A small-molecule ligand and the protein it binds are described below.
Small molecule (SMILES): N[C@@H](Cc1ccccc1)C(=O)NCC=O

Binding-site contacts:
Ligand atom CG contacts residue PHE496 of chain 7.PA at 4.0 Å (hydrophobic).
Ligand atom CE1 contacts residue PRO438 of chain 7.PA at 3.8 Å (hydrophobic).
Ligand atom CD2 contacts residue ARG442 of chain 7.PA at 3.5 Å.
Ligand atom CD1 contacts residue ILE434 of chain 7.PA at 4.1 Å (hydrophobic).
Ligand atom CE2 contacts residue PRO438 of chain 7.PA at 3.7 Å (hydrophobic).
Ligand atom CA contacts residue ARG442 of chain 7.PA at 3.6 Å.
Ligand atom CD1 contacts residue ASN492 of chain 7.PA at 3.9 Å.
Ligand atom CE1 contacts residue PHE496 of chain 7.PA at 3.6 Å (hydrophobic).
Ligand atom CG contacts residue GLY495 of chain 7.PA at 4.4 Å.
Ligand atom N contacts residue SER491 of chain 7.PA at 4.1 Å.
Ligand atom O contacts residue PRO438 of chain 7.PA at 4.0 Å.
Ligand atom CB contacts residue GLY495 of chain 7.PA at 3.9 Å.
Ligand atom CD1 contacts residue PHE496 of chain 7.PA at 3.7 Å (hydrophobic).
Ligand atom N contacts residue ARG442 of chain 7.PA at 4.2 Å.
Ligand atom CB contacts residue PHE496 of chain 7.PA at 3.9 Å (hydrophobic).
Ligand atom CZ contacts residue PHE496 of chain 7.PA at 3.9 Å (hydrophobic).
Ligand atom O contacts residue ARG442 of chain 7.PA at 4.3 Å.
Ligand atom CA contacts residue ASN492 of chain 7.PA at 3.3 Å.
Ligand atom CZ contacts residue PRO438 of chain 7.PA at 3.4 Å (hydrophobic).
Ligand atom C contacts residue ASN492 of chain 7.PA at 4.0 Å.
Ligand atom N contacts residue ASN492 of chain 7.PA at 3.3 Å (h-bond).
Ligand atom CG contacts residue ASN492 of chain 7.PA at 4.3 Å.
Ligand atom C contacts residue ARG442 of chain 7.PA at 4.4 Å.
Ligand atom CB contacts residue ASN492 of chain 7.PA at 3.8 Å.
Ligand atom O contacts residue ASN492 of chain 7.PA at 4.2 Å.
Ligand atom CE2 contacts residue ARG442 of chain 7.PA at 3.6 Å.
Ligand atom CD2 contacts residue PRO438 of chain 7.PA at 4.4 Å (hydrophobic).
Ligand atom CE1 contacts residue ILE434 of chain 7.PA at 3.9 Å (hydrophobic).
Ligand atom CD1 contacts residue PRO438 of chain 7.PA at 4.4 Å (hydrophobic).

Sequence of chain 7.PA:
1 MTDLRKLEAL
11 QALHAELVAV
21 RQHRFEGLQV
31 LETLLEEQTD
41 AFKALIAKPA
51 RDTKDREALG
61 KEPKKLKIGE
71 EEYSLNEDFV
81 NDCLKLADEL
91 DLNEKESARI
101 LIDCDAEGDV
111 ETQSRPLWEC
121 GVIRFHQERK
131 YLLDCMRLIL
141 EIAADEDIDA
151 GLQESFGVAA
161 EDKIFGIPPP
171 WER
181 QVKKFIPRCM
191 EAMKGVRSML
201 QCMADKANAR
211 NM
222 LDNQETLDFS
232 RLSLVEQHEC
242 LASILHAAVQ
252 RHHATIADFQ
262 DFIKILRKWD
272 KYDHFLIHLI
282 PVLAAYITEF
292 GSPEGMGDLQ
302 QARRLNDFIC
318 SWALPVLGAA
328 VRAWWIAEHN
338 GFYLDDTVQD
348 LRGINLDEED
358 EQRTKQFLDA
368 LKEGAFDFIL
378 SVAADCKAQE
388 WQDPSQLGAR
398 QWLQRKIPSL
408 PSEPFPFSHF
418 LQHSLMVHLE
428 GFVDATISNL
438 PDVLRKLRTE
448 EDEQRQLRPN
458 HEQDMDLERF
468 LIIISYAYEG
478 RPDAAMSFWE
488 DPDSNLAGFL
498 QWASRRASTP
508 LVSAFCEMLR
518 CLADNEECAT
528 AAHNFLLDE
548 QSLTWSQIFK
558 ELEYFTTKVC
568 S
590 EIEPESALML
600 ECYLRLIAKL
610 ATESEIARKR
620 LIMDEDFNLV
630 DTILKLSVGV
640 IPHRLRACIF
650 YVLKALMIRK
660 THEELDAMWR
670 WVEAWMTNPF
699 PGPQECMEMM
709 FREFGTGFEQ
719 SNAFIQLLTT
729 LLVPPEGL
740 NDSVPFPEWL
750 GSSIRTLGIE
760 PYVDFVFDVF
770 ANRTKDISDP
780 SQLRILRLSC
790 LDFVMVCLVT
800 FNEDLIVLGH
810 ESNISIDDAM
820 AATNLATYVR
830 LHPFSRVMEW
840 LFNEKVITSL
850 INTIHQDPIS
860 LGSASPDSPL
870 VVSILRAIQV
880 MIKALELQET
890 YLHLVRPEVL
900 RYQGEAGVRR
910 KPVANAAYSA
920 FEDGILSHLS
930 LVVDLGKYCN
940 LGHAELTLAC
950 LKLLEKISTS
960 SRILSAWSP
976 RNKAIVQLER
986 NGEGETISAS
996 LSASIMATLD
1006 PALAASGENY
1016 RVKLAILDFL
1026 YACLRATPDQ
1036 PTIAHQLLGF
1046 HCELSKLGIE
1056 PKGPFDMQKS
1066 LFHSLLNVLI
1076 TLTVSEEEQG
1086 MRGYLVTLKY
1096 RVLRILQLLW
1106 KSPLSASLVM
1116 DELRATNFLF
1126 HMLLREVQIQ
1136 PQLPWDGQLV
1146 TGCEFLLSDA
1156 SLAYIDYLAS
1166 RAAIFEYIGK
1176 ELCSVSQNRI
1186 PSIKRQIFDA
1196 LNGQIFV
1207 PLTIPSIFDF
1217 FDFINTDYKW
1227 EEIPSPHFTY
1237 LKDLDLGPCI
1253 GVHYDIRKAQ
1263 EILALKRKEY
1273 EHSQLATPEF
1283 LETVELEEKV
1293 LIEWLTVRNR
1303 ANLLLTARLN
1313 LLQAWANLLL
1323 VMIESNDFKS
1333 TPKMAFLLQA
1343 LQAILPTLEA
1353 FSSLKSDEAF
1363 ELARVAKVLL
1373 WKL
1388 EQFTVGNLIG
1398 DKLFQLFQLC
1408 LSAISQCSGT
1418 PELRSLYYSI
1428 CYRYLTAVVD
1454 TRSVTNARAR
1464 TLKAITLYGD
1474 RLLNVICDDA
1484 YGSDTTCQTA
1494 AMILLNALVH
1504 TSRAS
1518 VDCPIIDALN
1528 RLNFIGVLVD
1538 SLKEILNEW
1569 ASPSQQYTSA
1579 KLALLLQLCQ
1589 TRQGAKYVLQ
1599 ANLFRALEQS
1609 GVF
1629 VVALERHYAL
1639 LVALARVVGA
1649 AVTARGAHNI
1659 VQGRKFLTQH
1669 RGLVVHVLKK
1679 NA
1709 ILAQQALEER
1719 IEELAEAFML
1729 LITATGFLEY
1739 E